Binding-site contacts:
Ligand atom C5 contacts residue LYS259 of chain 1.A at 3.5 Å.
Ligand atom C2' contacts residue THR24 of chain 1.A at 3.5 Å.
Ligand atom O1B contacts residue LYS22 of chain 1.A at 2.9 Å (salt-bridge).
Ligand atom O3' contacts residue TYR159 of chain 1.A at 2.7 Å (h-bond).
Ligand atom C8 contacts residue THR24 of chain 1.A at 3.5 Å.
Ligand atom PG contacts residue MG1 of chain 1.D at 3.4 Å.
Ligand atom O1B contacts residue GLY21 of chain 1.A at 3.1 Å (h-bond).
Ligand atom O1B contacts residue SER20 of chain 1.A at 3.1 Å (h-bond).
Ligand atom N2 contacts residue ASP261 of chain 1.A at 2.8 Å (salt-bridge).
Ligand atom N1 contacts residue ASP261 of chain 1.A at 2.8 Å (salt-bridge).
Ligand atom O3G contacts residue MG1 of chain 1.D at 2.2 Å.
Ligand atom O1A contacts residue SER23 of chain 1.A at 3.3 Å (h-bond).
Ligand atom O6 contacts residue ALA326 of chain 1.A at 3.0 Å (h-bond).
Ligand atom C2 contacts residue ASP261 of chain 1.A at 3.5 Å.
Ligand atom O1A contacts residue THR24 of chain 1.A at 2.5 Å (h-bond).
Ligand atom O6 contacts residue THR325 of chain 1.A at 3.4 Å.
Ligand atom N7 contacts residue ALA326 of chain 1.A at 3.5 Å.
Ligand atom O3A contacts residue SER20 of chain 1.A at 3.6 Å (h-bond).
Ligand atom N7 contacts residue ASN258 of chain 1.A at 3.1 Å (h-bond).
Ligand atom PB contacts residue MG1 of chain 1.D at 3.4 Å.
Ligand atom O2G contacts residue LYS22 of chain 1.A at 2.8 Å (salt-bridge).
Ligand atom O3B contacts residue GLU19 of chain 1.A at 2.9 Å (salt-bridge).
Ligand atom O1A contacts residue GLY21 of chain 1.A at 3.3 Å.
Ligand atom PA contacts residue THR24 of chain 1.A at 3.5 Å.
Ligand atom C6 contacts residue LYS259 of chain 1.A at 3.4 Å.
Ligand atom O3' contacts residue ARG161 of chain 1.A at 3.6 Å.
Ligand atom O2B contacts residue SER23 of chain 1.A at 3.0 Å (h-bond).
Ligand atom O2' contacts residue LEU158 of chain 1.A at 2.7 Å (h-bond).
Ligand atom O6 contacts residue LYS259 of chain 1.A at 3.2 Å (salt-bridge).
Ligand atom O3A contacts residue GLY21 of chain 1.A at 3.1 Å (h-bond).
Ligand atom N2 contacts residue ILE262 of chain 1.A at 3.3 Å.
Ligand atom O6 contacts residue ASN258 of chain 1.A at 3.2 Å (h-bond).
Ligand atom C3' contacts residue TYR159 of chain 1.A at 3.5 Å (hydrophobic).
Ligand atom O2' contacts residue TYR159 of chain 1.A at 3.2 Å (h-bond).
Ligand atom O2G contacts residue GLY192 of chain 1.A at 2.7 Å (h-bond).
Ligand atom O4' contacts residue LYS259 of chain 1.A at 3.1 Å (salt-bridge).
Ligand atom O3A contacts residue GLU19 of chain 1.A at 3.4 Å.
Ligand atom O3G contacts residue THR164 of chain 1.A at 3.0 Å (h-bond).
Ligand atom O2B contacts residue MG1 of chain 1.D at 2.2 Å.
Ligand atom O5' contacts residue THR24 of chain 1.A at 3.5 Å (h-bond).

The protein below binds the small molecule below.
Small molecule (SMILES): Nc1nc2c(ncn2[C@@H]2O[C@H](CO[P](=O)(O)O[P](=O)(O)OP(O)(O)=S)[C@@H](O)[C@H]2O)c(=O)[nH]1

Sequence of chain 1.A:
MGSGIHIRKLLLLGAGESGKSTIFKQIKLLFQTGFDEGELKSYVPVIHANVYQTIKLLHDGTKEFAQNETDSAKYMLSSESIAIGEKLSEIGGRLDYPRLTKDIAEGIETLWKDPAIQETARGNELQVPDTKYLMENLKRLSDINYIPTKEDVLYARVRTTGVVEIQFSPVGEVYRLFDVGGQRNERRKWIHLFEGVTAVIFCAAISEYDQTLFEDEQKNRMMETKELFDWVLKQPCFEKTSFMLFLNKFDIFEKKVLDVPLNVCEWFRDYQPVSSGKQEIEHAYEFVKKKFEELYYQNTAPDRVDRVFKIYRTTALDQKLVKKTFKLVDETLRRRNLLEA